Sequence of chain 1.C:
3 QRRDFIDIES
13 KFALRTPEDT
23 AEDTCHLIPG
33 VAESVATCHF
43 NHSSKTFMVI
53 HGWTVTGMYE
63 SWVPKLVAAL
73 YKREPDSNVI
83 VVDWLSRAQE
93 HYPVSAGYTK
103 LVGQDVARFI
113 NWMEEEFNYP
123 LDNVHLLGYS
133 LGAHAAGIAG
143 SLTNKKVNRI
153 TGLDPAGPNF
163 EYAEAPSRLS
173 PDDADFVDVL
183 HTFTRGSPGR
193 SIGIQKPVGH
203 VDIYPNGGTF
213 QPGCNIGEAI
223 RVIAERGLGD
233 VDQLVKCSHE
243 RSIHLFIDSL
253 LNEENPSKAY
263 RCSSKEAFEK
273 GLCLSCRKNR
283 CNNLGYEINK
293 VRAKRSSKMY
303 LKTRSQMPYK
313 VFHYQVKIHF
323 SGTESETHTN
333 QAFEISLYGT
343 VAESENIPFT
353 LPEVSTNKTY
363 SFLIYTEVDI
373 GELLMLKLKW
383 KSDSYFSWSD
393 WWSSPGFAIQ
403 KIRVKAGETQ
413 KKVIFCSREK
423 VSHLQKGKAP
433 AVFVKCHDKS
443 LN

This small molecule binds to this protein.
Small molecule (SMILES): CC(=O)N[C@@H]1[C@@H](O)[C@H](O)[C@@H](CO)O[C@H]1O

Binding-site contacts:
Ligand atom O3 contacts residue GLY324 of chain 1.C at 4.3 Å.
Ligand atom N2 contacts residue THR325 of chain 1.C at 3.7 Å.
Ligand atom C7 contacts residue GLY324 of chain 1.C at 4.1 Å.
Ligand atom C5 contacts residue ASN359 of chain 1.C at 3.6 Å.
Ligand atom O5 contacts residue SER323 of chain 1.C at 4.5 Å.
Ligand atom C7 contacts residue ASN359 of chain 1.C at 3.7 Å.
Ligand atom O5 contacts residue GLY324 of chain 1.C at 4.5 Å.
Ligand atom N2 contacts residue ASN359 of chain 1.C at 2.9 Å (h-bond).
Ligand atom O5 contacts residue ASN359 of chain 1.C at 2.3 Å (h-bond).
Ligand atom C1 contacts residue GLY324 of chain 1.C at 3.4 Å.
Ligand atom C4 contacts residue ASN359 of chain 1.C at 4.2 Å.
Ligand atom O3 contacts residue THR325 of chain 1.C at 3.7 Å.
Ligand atom C3 contacts residue ASN359 of chain 1.C at 3.8 Å.
Ligand atom C3 contacts residue THR325 of chain 1.C at 4.2 Å.
Ligand atom C8 contacts residue GLU326 of chain 1.C at 3.8 Å.
Ligand atom C8 contacts residue THR325 of chain 1.C at 3.5 Å.
Ligand atom C2 contacts residue ASN359 of chain 1.C at 2.4 Å.
Ligand atom C7 contacts residue THR325 of chain 1.C at 3.8 Å.
Ligand atom C8 contacts residue THR358 of chain 1.C at 4.3 Å.
Ligand atom C1 contacts residue ASN359 of chain 1.C at 1.4 Å.
Ligand atom C1 contacts residue SER323 of chain 1.C at 4.4 Å.
Ligand atom C8 contacts residue GLY324 of chain 1.C at 4.3 Å.
Ligand atom C8 contacts residue SER327 of chain 1.C at 3.5 Å.
Ligand atom C2 contacts residue GLY324 of chain 1.C at 3.5 Å.
Ligand atom C3 contacts residue GLY324 of chain 1.C at 3.5 Å.
Ligand atom N2 contacts residue GLY324 of chain 1.C at 3.0 Å (h-bond).
Ligand atom O7 contacts residue ASN359 of chain 1.C at 4.1 Å.